The small molecule below binds the protein below.
Small molecule (SMILES): O=C1NC(c2cccc([N+](=O)[O-])c2)=CCN1c1ccccc1O

Sequence of chain 1.B:
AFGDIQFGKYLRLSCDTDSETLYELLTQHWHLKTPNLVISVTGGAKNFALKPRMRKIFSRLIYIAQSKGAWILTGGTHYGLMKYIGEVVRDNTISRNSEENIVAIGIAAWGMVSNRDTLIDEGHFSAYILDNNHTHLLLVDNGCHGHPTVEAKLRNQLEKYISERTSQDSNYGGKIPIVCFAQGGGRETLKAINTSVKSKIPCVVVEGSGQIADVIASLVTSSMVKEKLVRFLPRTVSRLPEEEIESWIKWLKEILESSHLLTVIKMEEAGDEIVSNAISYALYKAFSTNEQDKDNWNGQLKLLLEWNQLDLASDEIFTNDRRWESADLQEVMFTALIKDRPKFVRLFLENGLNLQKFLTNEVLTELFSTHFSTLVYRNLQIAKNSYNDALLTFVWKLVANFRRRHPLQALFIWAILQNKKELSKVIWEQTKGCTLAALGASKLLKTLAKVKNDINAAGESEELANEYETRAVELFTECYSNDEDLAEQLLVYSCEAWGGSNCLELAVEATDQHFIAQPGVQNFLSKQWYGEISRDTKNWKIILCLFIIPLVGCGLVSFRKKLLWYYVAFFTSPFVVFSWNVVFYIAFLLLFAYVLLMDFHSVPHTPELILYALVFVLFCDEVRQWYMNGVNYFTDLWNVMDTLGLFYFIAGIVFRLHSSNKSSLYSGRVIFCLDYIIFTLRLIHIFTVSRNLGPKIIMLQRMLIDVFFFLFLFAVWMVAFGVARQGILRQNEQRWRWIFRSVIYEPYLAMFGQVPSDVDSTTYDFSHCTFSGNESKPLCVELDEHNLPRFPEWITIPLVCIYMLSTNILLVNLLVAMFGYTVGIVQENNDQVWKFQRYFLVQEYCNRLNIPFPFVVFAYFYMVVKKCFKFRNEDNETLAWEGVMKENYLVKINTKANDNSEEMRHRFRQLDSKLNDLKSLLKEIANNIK

Binding-site contacts:
Ligand atom O06 contacts residue ASP781 of chain 1.B at 3.5 Å (salt-bridge).
Ligand atom O22 contacts residue ASP802 of chain 1.B at 3.8 Å.
Ligand atom C03 contacts residue ARG842 of chain 1.B at 3.9 Å.
Ligand atom O23 contacts residue ARG842 of chain 1.B at 3.9 Å.
Ligand atom C19 contacts residue ASP802 of chain 1.B at 3.2 Å.
Ligand atom C01 contacts residue ILE846 of chain 1.B at 3.7 Å (hydrophobic).
Ligand atom C08 contacts residue ILE846 of chain 1.B at 3.9 Å (hydrophobic).
Ligand atom C18 contacts residue PHE839 of chain 1.B at 3.4 Å (hydrophobic).
Ligand atom C17 contacts residue ASP802 of chain 1.B at 3.1 Å.
Ligand atom N04 contacts residue LEU778 of chain 1.B at 3.8 Å.
Ligand atom C19 contacts residue LEU806 of chain 1.B at 3.6 Å (hydrophobic).
Ligand atom C11 contacts residue VAL742 of chain 1.B at 3.6 Å (hydrophobic).
Ligand atom C13 contacts residue TYR1005 of chain 1.B at 3.8 Å (hydrophobic).
Ligand atom C19 contacts residue LEU778 of chain 1.B at 3.6 Å (hydrophobic).
Ligand atom C11 contacts residue TYR1005 of chain 1.B at 3.8 Å (hydrophobic).
Ligand atom O22 contacts residue GLY805 of chain 1.B at 3.5 Å.
Ligand atom N21 contacts residue PHE839 of chain 1.B at 3.8 Å.
Ligand atom C01 contacts residue TYR745 of chain 1.B at 3.9 Å (hydrophobic).
Ligand atom C17 contacts residue PHE839 of chain 1.B at 3.6 Å (hydrophobic).
Ligand atom C20 contacts residue ASP802 of chain 1.B at 3.4 Å.
Ligand atom C13 contacts residue ILE846 of chain 1.B at 3.5 Å (hydrophobic).
Ligand atom N21 contacts residue ASP802 of chain 1.B at 3.7 Å.
Ligand atom O14 contacts residue ARG842 of chain 1.B at 3.5 Å (salt-bridge).
Ligand atom C20 contacts residue LEU778 of chain 1.B at 3.5 Å (hydrophobic).
Ligand atom C12 contacts residue ILE846 of chain 1.B at 3.7 Å (hydrophobic).
Ligand atom C11 contacts residue PHE738 of chain 1.B at 3.8 Å (hydrophobic).
Ligand atom C18 contacts residue LEU806 of chain 1.B at 3.6 Å (hydrophobic).
Ligand atom O14 contacts residue ILE846 of chain 1.B at 3.6 Å.
Ligand atom C09 contacts residue ASN741 of chain 1.B at 3.6 Å.
Ligand atom C15 contacts residue ASP802 of chain 1.B at 3.5 Å.
Ligand atom C11 contacts residue ILE846 of chain 1.B at 3.8 Å (hydrophobic).
Ligand atom C16 contacts residue ASP802 of chain 1.B at 3.4 Å.
Ligand atom C16 contacts residue ARG842 of chain 1.B at 3.6 Å.
Ligand atom C03 contacts residue ASP802 of chain 1.B at 3.9 Å.
Ligand atom C18 contacts residue ASP802 of chain 1.B at 3.0 Å.
Ligand atom C02 contacts residue ARG842 of chain 1.B at 3.4 Å.
Ligand atom O22 contacts residue PHE839 of chain 1.B at 3.4 Å.
Ligand atom C12 contacts residue TYR1005 of chain 1.B at 3.2 Å (hydrophobic).
Ligand atom O23 contacts residue ASP802 of chain 1.B at 3.5 Å.
Ligand atom C10 contacts residue ASN741 of chain 1.B at 3.4 Å.